Sequence of chain 1.G:
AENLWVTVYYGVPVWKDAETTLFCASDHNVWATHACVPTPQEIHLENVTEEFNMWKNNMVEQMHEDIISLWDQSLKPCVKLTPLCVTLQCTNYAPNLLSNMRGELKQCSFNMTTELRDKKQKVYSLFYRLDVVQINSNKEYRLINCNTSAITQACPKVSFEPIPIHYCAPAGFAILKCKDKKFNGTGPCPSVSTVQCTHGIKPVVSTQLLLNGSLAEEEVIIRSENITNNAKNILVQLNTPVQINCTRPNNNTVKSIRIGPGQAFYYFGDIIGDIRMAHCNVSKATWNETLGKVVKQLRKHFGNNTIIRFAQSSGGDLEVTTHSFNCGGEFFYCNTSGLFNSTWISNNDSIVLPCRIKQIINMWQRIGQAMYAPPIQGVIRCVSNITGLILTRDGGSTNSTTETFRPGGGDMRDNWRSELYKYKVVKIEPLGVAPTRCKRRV

The protein below binds the small molecule below.
Small molecule (SMILES): CC(=O)N[C@@H]1[C@@H](O)[C@H](O)[C@@H](CO)O[C@H]1O

Binding-site contacts:
Ligand atom C7 contacts residue ASN265 of chain 1.G at 3.6 Å.
Ligand atom O5 contacts residue ASN265 of chain 1.G at 2.3 Å (h-bond).
Ligand atom C1 contacts residue ASN265 of chain 1.G at 1.4 Å.
Ligand atom C7 contacts residue GLN263 of chain 1.G at 3.8 Å.
Ligand atom C3 contacts residue ASN265 of chain 1.G at 3.8 Å.
Ligand atom N2 contacts residue ASN265 of chain 1.G at 3.0 Å (h-bond).
Ligand atom O7 contacts residue ASN265 of chain 1.G at 3.9 Å.
Ligand atom C8 contacts residue GLN263 of chain 1.G at 4.1 Å.
Ligand atom O7 contacts residue GLN263 of chain 1.G at 2.9 Å (h-bond).
Ligand atom C2 contacts residue ASN265 of chain 1.G at 2.5 Å.
Ligand atom C5 contacts residue ASN265 of chain 1.G at 3.6 Å.
Ligand atom O5 contacts residue VAL414 of chain 1.G at 4.4 Å.
Ligand atom C4 contacts residue ASN265 of chain 1.G at 4.2 Å.